Sequence of chain 60.A:
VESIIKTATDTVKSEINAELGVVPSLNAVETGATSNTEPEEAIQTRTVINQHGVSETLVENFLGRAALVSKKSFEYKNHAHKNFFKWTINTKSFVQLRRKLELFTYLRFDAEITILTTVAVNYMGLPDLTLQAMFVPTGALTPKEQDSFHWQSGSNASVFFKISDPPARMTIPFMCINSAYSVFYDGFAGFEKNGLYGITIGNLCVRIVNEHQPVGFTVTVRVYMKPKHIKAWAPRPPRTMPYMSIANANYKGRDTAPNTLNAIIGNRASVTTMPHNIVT

Sequence of chain 60.C:
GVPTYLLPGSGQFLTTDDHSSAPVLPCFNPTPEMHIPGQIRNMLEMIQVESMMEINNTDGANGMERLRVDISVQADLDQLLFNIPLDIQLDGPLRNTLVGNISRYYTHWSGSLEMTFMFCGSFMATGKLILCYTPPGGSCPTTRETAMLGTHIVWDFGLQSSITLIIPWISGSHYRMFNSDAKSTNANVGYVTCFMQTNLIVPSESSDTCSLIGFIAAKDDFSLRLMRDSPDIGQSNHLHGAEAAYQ

Sequence of chain 56.C:
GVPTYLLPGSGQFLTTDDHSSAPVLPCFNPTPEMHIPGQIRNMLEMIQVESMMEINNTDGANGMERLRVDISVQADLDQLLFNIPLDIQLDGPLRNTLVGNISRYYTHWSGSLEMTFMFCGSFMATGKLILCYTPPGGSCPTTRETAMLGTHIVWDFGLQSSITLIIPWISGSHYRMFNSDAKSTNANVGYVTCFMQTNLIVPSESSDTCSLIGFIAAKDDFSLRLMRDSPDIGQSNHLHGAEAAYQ

Binding-site contacts:
Ligand atom CM2 contacts residue ILE217 of chain 60.A at 3.4 Å (hydrophobic).
Ligand atom F1 contacts residue MET182 of chain 60.A at 3.2 Å.
Ligand atom F2 contacts residue VAL171 of chain 60.A at 3.9 Å.
Ligand atom N1A contacts residue ILE119 of chain 60.A at 3.8 Å.
Ligand atom C4 contacts residue ILE217 of chain 60.A at 4.0 Å (hydrophobic).
Ligand atom F2 contacts residue PHE147 of chain 60.A at 3.8 Å.
Ligand atom CM2 contacts residue ILE95 of chain 60.A at 4.0 Å (hydrophobic).
Ligand atom CM6 contacts residue ILE119 of chain 60.A at 4.0 Å (hydrophobic).
Ligand atom C2A contacts residue LEU220 of chain 60.A at 3.8 Å (hydrophobic).
Ligand atom O1B contacts residue ILE119 of chain 60.A at 3.9 Å.
Ligand atom F3 contacts residue PHE147 of chain 60.A at 3.5 Å.
Ligand atom F3 contacts residue ALA169 of chain 60.A at 3.7 Å.
Ligand atom C3B contacts residue ILE184 of chain 60.A at 3.5 Å (hydrophobic).
Ligand atom O1 contacts residue PHE115 of chain 60.A at 3.4 Å.
Ligand atom CM6 contacts residue TRP93 of chain 60.A at 3.7 Å (hydrophobic).
Ligand atom F1 contacts residue VAL171 of chain 60.A at 3.8 Å.
Ligand atom F2 contacts residue ALA169 of chain 60.A at 3.6 Å.
Ligand atom CM6 contacts residue ILE95 of chain 60.A at 3.9 Å (hydrophobic).
Ligand atom C3A contacts residue LEU220 of chain 60.A at 4.0 Å (hydrophobic).
Ligand atom O1A contacts residue ILE121 of chain 60.A at 3.8 Å.
Ligand atom F3 contacts residue VAL24 of chain 60.C at 3.3 Å.
Ligand atom F2 contacts residue ALA145 of chain 60.A at 2.8 Å.
Ligand atom O1A contacts residue LEU220 of chain 60.A at 3.4 Å.
Ligand atom C1C contacts residue TYR193 of chain 60.A at 3.9 Å (hydrophobic).
Ligand atom N3A contacts residue ILE184 of chain 60.A at 3.9 Å.
Ligand atom N2 contacts residue THR97 of chain 60.A at 3.8 Å.
Ligand atom N3A contacts residue PHE147 of chain 60.A at 3.9 Å.
Ligand atom C5B contacts residue ILE119 of chain 60.A at 3.9 Å (hydrophobic).
Ligand atom C6B contacts residue ILE95 of chain 60.A at 4.0 Å (hydrophobic).
Ligand atom CM2 contacts residue PHE147 of chain 60.A at 3.8 Å (hydrophobic).
Ligand atom C4 contacts residue TYR193 of chain 60.A at 3.9 Å (hydrophobic).
Ligand atom C2B contacts residue ILE95 of chain 60.A at 3.8 Å (hydrophobic).
Ligand atom C1B contacts residue ILE95 of chain 60.A at 3.6 Å (hydrophobic).
Ligand atom C6B contacts residue ILE119 of chain 60.A at 3.8 Å (hydrophobic).
Ligand atom C2B contacts residue ILE184 of chain 60.A at 3.8 Å (hydrophobic).
Ligand atom O1 contacts residue THR97 of chain 60.A at 3.8 Å.
Ligand atom N2 contacts residue PHE115 of chain 60.A at 3.7 Å.
Ligand atom N1A contacts residue LEU220 of chain 60.A at 3.3 Å.
Ligand atom C5 contacts residue TYR193 of chain 60.A at 4.0 Å (hydrophobic).
Ligand atom CM2 contacts residue ILE184 of chain 60.A at 3.8 Å (hydrophobic).

The protein below binds the small molecule below.
Small molecule (SMILES): Cc1cc(CCCOc2c(C)cc(-c3noc(C(F)(F)F)n3)cc2C)on1